Sequence of chain 1.C:
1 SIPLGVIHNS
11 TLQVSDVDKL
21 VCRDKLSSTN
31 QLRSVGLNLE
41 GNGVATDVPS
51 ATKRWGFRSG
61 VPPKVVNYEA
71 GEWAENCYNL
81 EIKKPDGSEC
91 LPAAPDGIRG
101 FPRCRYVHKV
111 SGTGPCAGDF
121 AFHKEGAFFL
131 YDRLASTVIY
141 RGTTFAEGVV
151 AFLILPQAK

This protein binds this small molecule.
Small molecule (SMILES): CC(=O)N[C@@H]1[C@@H](O)[C@H](O)[C@@H](CO)O[C@H]1O

Binding-site contacts:
Ligand atom O5 contacts residue ASN9 of chain 1.C at 2.5 Å (h-bond).
Ligand atom N2 contacts residue ASN9 of chain 1.C at 2.9 Å (h-bond).
Ligand atom O7 contacts residue ASN9 of chain 1.C at 4.3 Å.
Ligand atom C4 contacts residue ASN9 of chain 1.C at 4.3 Å.
Ligand atom C1 contacts residue ASN9 of chain 1.C at 1.4 Å.
Ligand atom C2 contacts residue ASN9 of chain 1.C at 2.5 Å.
Ligand atom C7 contacts residue ASN9 of chain 1.C at 3.5 Å.
Ligand atom C8 contacts residue ASN9 of chain 1.C at 3.7 Å.
Ligand atom C5 contacts residue ASN9 of chain 1.C at 3.7 Å.
Ligand atom C3 contacts residue ASN9 of chain 1.C at 3.8 Å.